Sequence of chain 3.C:
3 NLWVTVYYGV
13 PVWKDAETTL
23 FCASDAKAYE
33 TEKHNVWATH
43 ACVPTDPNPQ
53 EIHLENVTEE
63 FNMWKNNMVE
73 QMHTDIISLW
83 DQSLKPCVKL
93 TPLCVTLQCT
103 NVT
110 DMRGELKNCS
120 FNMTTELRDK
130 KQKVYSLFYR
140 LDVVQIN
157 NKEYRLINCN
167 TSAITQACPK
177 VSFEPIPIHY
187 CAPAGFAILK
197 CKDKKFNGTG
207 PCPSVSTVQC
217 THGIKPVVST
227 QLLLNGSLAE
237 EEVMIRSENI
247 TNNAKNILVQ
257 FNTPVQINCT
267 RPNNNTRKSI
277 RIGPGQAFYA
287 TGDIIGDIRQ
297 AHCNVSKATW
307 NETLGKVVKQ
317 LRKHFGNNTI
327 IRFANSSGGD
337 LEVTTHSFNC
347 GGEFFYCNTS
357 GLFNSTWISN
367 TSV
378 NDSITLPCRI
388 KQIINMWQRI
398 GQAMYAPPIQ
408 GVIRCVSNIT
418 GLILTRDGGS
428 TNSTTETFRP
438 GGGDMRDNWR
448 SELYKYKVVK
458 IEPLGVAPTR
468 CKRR

Binding-site contacts:
Ligand atom C4 contacts residue ASN166 of chain 3.C at 4.2 Å.
Ligand atom C6 contacts residue VAL143 of chain 3.C at 4.1 Å (hydrophobic).
Ligand atom O6 contacts residue VAL143 of chain 3.C at 3.7 Å.
Ligand atom C1 contacts residue ARG161 of chain 3.C at 4.0 Å.
Ligand atom C1 contacts residue THR167 of chain 3.C at 4.2 Å.
Ligand atom C2 contacts residue ASN166 of chain 3.C at 2.5 Å.
Ligand atom O7 contacts residue ASN166 of chain 3.C at 4.3 Å.
Ligand atom C7 contacts residue ASN166 of chain 3.C at 3.4 Å.
Ligand atom N2 contacts residue THR167 of chain 3.C at 4.3 Å.
Ligand atom C8 contacts residue ASN166 of chain 3.C at 3.5 Å.
Ligand atom C1 contacts residue ASN166 of chain 3.C at 1.4 Å.
Ligand atom O5 contacts residue ASN166 of chain 3.C at 2.4 Å (h-bond).
Ligand atom O5 contacts residue ARG161 of chain 3.C at 3.5 Å (salt-bridge).
Ligand atom N2 contacts residue ASN166 of chain 3.C at 2.9 Å (h-bond).
Ligand atom C5 contacts residue ASN166 of chain 3.C at 3.7 Å.
Ligand atom C3 contacts residue ASN166 of chain 3.C at 3.8 Å.

The protein below binds the small molecule below.
Small molecule (SMILES): CC(=O)N[C@H]1[C@H](O[C@H]2[C@H](O)[C@@H](NC(C)=O)CO[C@@H]2CO)O[C@H](CO)[C@@H](O)[C@@H]1O